Sequence of chain 1.C:
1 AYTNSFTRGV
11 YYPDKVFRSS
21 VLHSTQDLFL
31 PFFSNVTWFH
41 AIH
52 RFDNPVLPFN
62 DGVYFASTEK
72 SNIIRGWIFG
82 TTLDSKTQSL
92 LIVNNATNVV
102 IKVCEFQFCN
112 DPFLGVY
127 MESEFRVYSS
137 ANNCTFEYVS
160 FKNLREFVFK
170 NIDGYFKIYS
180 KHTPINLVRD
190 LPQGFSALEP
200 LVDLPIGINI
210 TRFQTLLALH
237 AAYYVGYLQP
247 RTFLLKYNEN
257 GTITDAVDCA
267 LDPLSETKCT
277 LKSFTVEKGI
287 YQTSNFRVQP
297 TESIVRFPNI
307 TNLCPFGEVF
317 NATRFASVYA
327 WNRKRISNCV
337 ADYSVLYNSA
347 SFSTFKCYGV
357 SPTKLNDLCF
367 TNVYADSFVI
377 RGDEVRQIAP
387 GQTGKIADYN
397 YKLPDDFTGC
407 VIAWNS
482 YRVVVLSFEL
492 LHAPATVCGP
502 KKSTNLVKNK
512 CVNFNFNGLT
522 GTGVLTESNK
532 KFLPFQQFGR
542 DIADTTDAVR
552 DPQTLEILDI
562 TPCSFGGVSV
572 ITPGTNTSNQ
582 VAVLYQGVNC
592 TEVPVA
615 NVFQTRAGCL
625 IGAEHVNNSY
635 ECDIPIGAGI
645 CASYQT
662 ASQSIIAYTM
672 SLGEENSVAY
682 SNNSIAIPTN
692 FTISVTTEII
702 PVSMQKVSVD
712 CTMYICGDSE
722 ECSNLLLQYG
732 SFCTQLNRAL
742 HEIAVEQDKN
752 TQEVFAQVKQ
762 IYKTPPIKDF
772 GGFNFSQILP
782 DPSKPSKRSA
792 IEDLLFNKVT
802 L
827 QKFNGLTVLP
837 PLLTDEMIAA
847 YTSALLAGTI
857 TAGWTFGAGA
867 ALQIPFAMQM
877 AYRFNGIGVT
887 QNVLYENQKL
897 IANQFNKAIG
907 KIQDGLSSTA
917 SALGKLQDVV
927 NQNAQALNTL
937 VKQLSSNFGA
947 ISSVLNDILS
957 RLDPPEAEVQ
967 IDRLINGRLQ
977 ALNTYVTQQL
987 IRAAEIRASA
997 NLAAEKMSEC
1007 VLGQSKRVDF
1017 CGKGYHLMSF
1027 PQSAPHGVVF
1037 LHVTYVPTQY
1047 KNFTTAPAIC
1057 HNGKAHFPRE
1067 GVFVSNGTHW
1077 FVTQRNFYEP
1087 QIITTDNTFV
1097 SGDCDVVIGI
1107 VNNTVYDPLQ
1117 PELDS

Sequence of chain 1.A:
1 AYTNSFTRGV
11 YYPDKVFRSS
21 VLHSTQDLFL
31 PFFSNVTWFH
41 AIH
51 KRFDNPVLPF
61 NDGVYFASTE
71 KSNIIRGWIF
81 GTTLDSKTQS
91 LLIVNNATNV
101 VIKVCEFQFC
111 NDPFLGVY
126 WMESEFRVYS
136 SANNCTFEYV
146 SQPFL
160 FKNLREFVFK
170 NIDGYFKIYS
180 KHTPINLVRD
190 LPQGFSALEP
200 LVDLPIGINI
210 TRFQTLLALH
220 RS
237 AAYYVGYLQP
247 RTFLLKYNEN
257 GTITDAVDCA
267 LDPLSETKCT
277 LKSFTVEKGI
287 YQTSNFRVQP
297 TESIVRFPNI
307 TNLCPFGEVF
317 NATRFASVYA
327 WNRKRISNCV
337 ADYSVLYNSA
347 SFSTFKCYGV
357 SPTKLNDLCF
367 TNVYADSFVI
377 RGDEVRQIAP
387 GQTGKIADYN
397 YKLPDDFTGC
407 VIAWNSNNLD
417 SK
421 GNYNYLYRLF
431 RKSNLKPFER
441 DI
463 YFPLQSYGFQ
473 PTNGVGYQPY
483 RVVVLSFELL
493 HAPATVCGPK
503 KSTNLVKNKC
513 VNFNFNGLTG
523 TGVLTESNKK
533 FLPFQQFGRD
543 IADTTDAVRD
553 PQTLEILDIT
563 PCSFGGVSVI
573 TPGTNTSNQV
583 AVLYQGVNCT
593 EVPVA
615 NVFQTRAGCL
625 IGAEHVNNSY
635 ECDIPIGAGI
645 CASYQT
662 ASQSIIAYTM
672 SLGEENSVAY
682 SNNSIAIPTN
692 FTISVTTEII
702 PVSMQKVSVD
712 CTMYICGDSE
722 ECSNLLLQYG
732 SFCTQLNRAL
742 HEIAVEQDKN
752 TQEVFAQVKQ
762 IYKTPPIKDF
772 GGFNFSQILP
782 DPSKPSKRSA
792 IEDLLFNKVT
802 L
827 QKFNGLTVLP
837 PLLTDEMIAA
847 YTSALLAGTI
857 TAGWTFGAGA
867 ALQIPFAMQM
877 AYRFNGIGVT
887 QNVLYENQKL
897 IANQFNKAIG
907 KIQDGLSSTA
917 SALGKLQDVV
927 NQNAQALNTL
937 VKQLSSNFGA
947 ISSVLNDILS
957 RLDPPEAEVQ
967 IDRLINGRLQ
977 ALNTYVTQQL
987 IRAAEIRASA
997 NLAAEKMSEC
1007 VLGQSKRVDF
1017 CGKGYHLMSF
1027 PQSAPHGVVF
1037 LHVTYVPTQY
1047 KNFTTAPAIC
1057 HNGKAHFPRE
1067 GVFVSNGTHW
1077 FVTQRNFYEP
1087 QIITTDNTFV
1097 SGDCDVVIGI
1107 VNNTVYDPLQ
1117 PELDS

Binding-site contacts:
Ligand atom C8 contacts residue ASN684 of chain 1.C at 4.4 Å.
Ligand atom C8 contacts residue ASN683 of chain 1.C at 4.1 Å.
Ligand atom N2 contacts residue ASN683 of chain 1.C at 2.9 Å (h-bond).
Ligand atom O5 contacts residue ASN683 of chain 1.C at 2.4 Å (h-bond).
Ligand atom O6 contacts residue ASN683 of chain 1.C at 4.3 Å.
Ligand atom C5 contacts residue ASN683 of chain 1.C at 3.6 Å.
Ligand atom O5 contacts residue ASP770 of chain 1.A at 3.9 Å.
Ligand atom O6 contacts residue ASP770 of chain 1.A at 4.2 Å.
Ligand atom O7 contacts residue GLY1105 of chain 1.C at 4.2 Å.
Ligand atom C2 contacts residue ASN683 of chain 1.C at 2.5 Å.
Ligand atom C1 contacts residue ASN683 of chain 1.C at 1.4 Å.
Ligand atom C4 contacts residue ASN683 of chain 1.C at 4.2 Å.
Ligand atom N2 contacts residue ASN684 of chain 1.C at 4.2 Å.
Ligand atom C3 contacts residue ASN683 of chain 1.C at 3.8 Å.
Ligand atom C7 contacts residue ASN683 of chain 1.C at 4.1 Å.

This small molecule binds to this protein.
Small molecule (SMILES): CC(=O)N[C@@H]1[C@@H](O)[C@H](O)[C@@H](CO)O[C@H]1O